Sequence of chain 1.B:
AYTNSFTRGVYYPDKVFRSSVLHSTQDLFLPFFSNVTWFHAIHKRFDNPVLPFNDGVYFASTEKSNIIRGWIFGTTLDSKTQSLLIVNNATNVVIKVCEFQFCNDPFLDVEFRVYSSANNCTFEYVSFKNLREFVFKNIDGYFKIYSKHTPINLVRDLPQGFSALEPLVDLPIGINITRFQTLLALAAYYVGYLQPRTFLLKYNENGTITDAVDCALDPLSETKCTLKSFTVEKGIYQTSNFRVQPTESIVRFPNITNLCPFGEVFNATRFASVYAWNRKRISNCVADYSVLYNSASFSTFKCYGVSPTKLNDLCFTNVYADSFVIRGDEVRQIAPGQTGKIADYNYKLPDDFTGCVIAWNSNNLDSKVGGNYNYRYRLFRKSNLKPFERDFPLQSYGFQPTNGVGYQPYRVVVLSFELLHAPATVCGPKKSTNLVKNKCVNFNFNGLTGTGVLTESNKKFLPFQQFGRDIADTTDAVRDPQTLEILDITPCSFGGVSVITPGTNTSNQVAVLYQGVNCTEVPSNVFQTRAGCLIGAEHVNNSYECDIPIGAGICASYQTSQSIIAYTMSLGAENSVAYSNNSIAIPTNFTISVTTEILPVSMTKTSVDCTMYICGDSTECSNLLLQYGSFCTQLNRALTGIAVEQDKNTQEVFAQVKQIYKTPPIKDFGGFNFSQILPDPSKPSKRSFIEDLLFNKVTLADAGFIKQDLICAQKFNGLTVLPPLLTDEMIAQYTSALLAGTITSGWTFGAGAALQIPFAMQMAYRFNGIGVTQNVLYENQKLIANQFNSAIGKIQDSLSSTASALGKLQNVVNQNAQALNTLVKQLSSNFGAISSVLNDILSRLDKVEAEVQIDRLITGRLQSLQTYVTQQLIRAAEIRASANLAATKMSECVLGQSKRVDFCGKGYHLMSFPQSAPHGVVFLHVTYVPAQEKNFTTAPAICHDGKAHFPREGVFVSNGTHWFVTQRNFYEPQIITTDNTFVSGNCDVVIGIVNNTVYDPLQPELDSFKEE

Binding-site contacts:
Ligand atom C7 contacts residue ASN234 of chain 1.C at 3.4 Å.
Ligand atom C5 contacts residue ASN234 of chain 1.C at 3.7 Å.
Ligand atom O7 contacts residue ASN234 of chain 1.C at 3.5 Å (h-bond).
Ligand atom C3 contacts residue ASN234 of chain 1.C at 3.8 Å.
Ligand atom O7 contacts residue ARG466 of chain 1.B at 4.0 Å.
Ligand atom C8 contacts residue ASN234 of chain 1.C at 4.5 Å.
Ligand atom O5 contacts residue THR236 of chain 1.C at 3.4 Å (h-bond).
Ligand atom C8 contacts residue GLU465 of chain 1.B at 3.2 Å.
Ligand atom C6 contacts residue THR108 of chain 1.C at 3.2 Å.
Ligand atom C6 contacts residue THR236 of chain 1.C at 3.6 Å.
Ligand atom O5 contacts residue ASN234 of chain 1.C at 2.4 Å (h-bond).
Ligand atom C1 contacts residue THR108 of chain 1.C at 4.1 Å.
Ligand atom O5 contacts residue THR108 of chain 1.C at 3.0 Å (h-bond).
Ligand atom C1 contacts residue THR236 of chain 1.C at 3.9 Å.
Ligand atom C5 contacts residue THR236 of chain 1.C at 3.5 Å.
Ligand atom C5 contacts residue THR108 of chain 1.C at 3.6 Å.
Ligand atom O6 contacts residue THR108 of chain 1.C at 3.0 Å (h-bond).
Ligand atom C1 contacts residue ASN234 of chain 1.C at 1.4 Å.
Ligand atom C2 contacts residue ASN234 of chain 1.C at 2.4 Å.
Ligand atom C4 contacts residue ASN234 of chain 1.C at 4.2 Å.
Ligand atom N2 contacts residue ASN234 of chain 1.C at 2.9 Å (h-bond).

This small molecule binds to this protein.
Small molecule (SMILES): CC(=O)N[C@@H]1[C@@H](O)[C@H](O)[C@@H](CO)O[C@H]1O

Sequence of chain 1.C:
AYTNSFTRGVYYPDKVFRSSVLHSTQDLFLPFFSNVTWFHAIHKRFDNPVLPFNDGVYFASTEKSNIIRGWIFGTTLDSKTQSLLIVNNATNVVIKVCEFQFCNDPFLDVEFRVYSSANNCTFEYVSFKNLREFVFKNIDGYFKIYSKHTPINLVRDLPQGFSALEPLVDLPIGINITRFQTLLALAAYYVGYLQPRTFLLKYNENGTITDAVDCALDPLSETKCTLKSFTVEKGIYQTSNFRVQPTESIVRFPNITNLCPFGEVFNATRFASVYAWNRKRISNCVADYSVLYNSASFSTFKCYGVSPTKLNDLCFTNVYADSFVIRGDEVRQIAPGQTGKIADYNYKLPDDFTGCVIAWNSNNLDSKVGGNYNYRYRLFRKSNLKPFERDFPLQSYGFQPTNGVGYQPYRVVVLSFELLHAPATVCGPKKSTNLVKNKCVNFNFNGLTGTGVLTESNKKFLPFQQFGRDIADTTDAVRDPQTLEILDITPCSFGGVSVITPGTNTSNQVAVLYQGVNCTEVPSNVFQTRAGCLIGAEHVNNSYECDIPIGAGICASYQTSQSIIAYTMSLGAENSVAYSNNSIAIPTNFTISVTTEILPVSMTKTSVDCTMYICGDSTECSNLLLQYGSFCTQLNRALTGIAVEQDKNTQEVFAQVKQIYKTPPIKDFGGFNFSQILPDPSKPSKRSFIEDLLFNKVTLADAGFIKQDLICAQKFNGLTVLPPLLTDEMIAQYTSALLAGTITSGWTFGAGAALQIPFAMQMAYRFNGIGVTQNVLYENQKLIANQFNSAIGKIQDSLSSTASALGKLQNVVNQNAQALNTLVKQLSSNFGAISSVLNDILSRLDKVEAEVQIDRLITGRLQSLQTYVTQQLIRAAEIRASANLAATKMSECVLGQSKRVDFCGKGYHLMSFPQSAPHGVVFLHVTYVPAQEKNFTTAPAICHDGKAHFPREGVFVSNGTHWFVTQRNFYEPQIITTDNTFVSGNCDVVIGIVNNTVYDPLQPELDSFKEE